Sequence of chain 2.C:
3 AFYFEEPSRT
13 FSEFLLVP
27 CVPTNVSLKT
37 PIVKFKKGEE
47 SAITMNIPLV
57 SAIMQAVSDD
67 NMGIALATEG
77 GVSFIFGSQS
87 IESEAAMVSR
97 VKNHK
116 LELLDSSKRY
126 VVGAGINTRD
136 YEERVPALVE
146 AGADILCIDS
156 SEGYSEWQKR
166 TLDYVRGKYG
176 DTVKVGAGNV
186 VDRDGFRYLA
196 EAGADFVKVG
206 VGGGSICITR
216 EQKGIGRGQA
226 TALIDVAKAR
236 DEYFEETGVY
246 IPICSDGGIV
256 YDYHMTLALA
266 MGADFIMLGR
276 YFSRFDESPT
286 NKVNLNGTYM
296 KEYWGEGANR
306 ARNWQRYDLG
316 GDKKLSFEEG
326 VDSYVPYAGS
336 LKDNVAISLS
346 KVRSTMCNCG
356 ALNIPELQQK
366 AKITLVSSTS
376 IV

Binding-site contacts:
Ligand atom O3' contacts residue ASP251 of chain 2.C at 2.5 Å (salt-bridge).
Ligand atom C2' contacts residue ASP251 of chain 2.C at 3.7 Å.
Ligand atom O6 contacts residue GLY302 of chain 2.C at 2.7 Å (h-bond).
Ligand atom C5' contacts residue GLN217 of chain 2.C at 3.4 Å.
Ligand atom C8 contacts residue MET60 of chain 2.C at 3.7 Å (hydrophobic).
Ligand atom C4 contacts residue ILE213 of chain 2.C at 3.4 Å (hydrophobic).
Ligand atom N1 contacts residue THR214 of chain 2.C at 2.4 Å (h-bond).
Ligand atom C4' contacts residue ASP251 of chain 2.C at 3.5 Å.
Ligand atom O6 contacts residue GLU301 of chain 2.C at 3.2 Å (salt-bridge).
Ligand atom P contacts residue GLY253 of chain 2.C at 3.7 Å.
Ligand atom O6 contacts residue ARG215 of chain 2.C at 3.4 Å (salt-bridge).
Ligand atom O3P contacts residue GLY274 of chain 2.C at 3.4 Å.
Ligand atom O1P contacts residue GLY253 of chain 2.C at 3.1 Å (h-bond).
Ligand atom O2P contacts residue GLY253 of chain 2.C at 3.7 Å.
Ligand atom O1P contacts residue ARG275 of chain 2.C at 2.6 Å (salt-bridge).
Ligand atom N7 contacts residue GLY300 of chain 2.C at 3.6 Å.
Ligand atom O2P contacts residue LEU273 of chain 2.C at 3.5 Å.
Ligand atom O5' contacts residue GLY252 of chain 2.C at 3.1 Å.
Ligand atom O2P contacts residue GLY252 of chain 2.C at 3.4 Å.
Ligand atom O3P contacts residue ARG275 of chain 2.C at 2.7 Å (salt-bridge).
Ligand atom C2 contacts residue GLU216 of chain 2.C at 3.3 Å.
Ligand atom N3 contacts residue ILE213 of chain 2.C at 3.6 Å.
Ligand atom O4' contacts residue GLN217 of chain 2.C at 3.4 Å (h-bond).
Ligand atom N7 contacts residue GLU301 of chain 2.C at 3.1 Å (salt-bridge).
Ligand atom P contacts residue GLY274 of chain 2.C at 3.6 Å.
Ligand atom N1 contacts residue ARG215 of chain 2.C at 3.3 Å (salt-bridge).
Ligand atom O6 contacts residue THR214 of chain 2.C at 3.2 Å (h-bond).
Ligand atom C5 contacts residue ILE213 of chain 2.C at 3.5 Å (hydrophobic).
Ligand atom O2' contacts residue ASP251 of chain 2.C at 2.5 Å (salt-bridge).
Ligand atom O2P contacts residue GLY274 of chain 2.C at 2.7 Å (h-bond).
Ligand atom O2P contacts residue ARG275 of chain 2.C at 3.6 Å.
Ligand atom N9 contacts residue ILE213 of chain 2.C at 3.7 Å.
Ligand atom C6 contacts residue THR214 of chain 2.C at 3.1 Å.
Ligand atom O6 contacts residue GLY300 of chain 2.C at 3.4 Å.
Ligand atom O3' contacts residue ALA58 of chain 2.C at 3.5 Å.
Ligand atom O3P contacts residue GLN217 of chain 2.C at 3.6 Å (h-bond).
Ligand atom C3' contacts residue ASP251 of chain 2.C at 3.4 Å.
Ligand atom N1 contacts residue GLU216 of chain 2.C at 3.3 Å (salt-bridge).
Ligand atom C2 contacts residue THR214 of chain 2.C at 3.1 Å.
Ligand atom C6 contacts residue GLY302 of chain 2.C at 3.7 Å.

A small-molecule ligand and the protein it binds are described below.
Small molecule (SMILES): O=c1[nH]cnc2c1ncn2[C@@H]1O[C@H](COP(=O)(O)O)[C@@H](O)[C@H]1O